Sequence of chain 1.A:
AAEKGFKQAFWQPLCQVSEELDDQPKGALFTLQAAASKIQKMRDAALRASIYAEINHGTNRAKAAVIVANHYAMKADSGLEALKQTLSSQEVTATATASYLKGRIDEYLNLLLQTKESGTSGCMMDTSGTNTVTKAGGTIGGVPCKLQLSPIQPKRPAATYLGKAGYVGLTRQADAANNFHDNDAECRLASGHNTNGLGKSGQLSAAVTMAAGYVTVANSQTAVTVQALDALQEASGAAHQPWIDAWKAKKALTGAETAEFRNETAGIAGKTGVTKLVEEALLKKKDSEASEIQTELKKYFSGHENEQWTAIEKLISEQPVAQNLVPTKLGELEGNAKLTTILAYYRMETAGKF

Binding-site contacts:
Ligand atom C1 contacts residue TYR72 of chain 1.A at 3.8 Å (hydrophobic).
Ligand atom C8 contacts residue GLU313 of chain 1.A at 3.8 Å.
Ligand atom C4 contacts residue GLY335 of chain 1.A at 3.6 Å.
Ligand atom O3 contacts residue LYS41 of chain 1.A at 3.7 Å.
Ligand atom C7 contacts residue SER317 of chain 1.A at 3.8 Å.
Ligand atom N2 contacts residue MET42 of chain 1.A at 3.7 Å.
Ligand atom C1 contacts residue GLY335 of chain 1.A at 4.0 Å.
Ligand atom C2 contacts residue ASN263 of chain 1.A at 2.5 Å.
Ligand atom C7 contacts residue LYS41 of chain 1.A at 3.9 Å.
Ligand atom C8 contacts residue LYS41 of chain 1.A at 3.8 Å.
Ligand atom C3 contacts residue ASN263 of chain 1.A at 3.8 Å.
Ligand atom C5 contacts residue GLY335 of chain 1.A at 3.5 Å.
Ligand atom C8 contacts residue SER317 of chain 1.A at 3.7 Å.
Ligand atom C6 contacts residue GLY335 of chain 1.A at 3.8 Å.
Ligand atom O5 contacts residue ASN263 of chain 1.A at 2.2 Å (h-bond).
Ligand atom O7 contacts residue LYS41 of chain 1.A at 3.9 Å.
Ligand atom O5 contacts residue TYR72 of chain 1.A at 3.4 Å (h-bond).
Ligand atom C5 contacts residue ASN263 of chain 1.A at 3.5 Å.
Ligand atom C7 contacts residue ASN263 of chain 1.A at 3.8 Å.
Ligand atom C6 contacts residue GLU313 of chain 1.A at 3.6 Å.
Ligand atom C3 contacts residue SER317 of chain 1.A at 3.8 Å.
Ligand atom O6 contacts residue GLU336 of chain 1.A at 3.8 Å.
Ligand atom O5 contacts residue GLY335 of chain 1.A at 3.0 Å (h-bond).
Ligand atom C2 contacts residue ARG48 of chain 1.A at 3.5 Å.
Ligand atom O6 contacts residue GLY335 of chain 1.A at 3.1 Å (h-bond).
Ligand atom C1 contacts residue ASN263 of chain 1.A at 1.4 Å.
Ligand atom C7 contacts residue ARG48 of chain 1.A at 3.8 Å.
Ligand atom N2 contacts residue SER317 of chain 1.A at 3.5 Å (h-bond).
Ligand atom O2 contacts residue GLY335 of chain 1.A at 3.2 Å (h-bond).
Ligand atom C8 contacts residue LYS38 of chain 1.A at 3.8 Å.
Ligand atom C5 contacts residue TYR72 of chain 1.A at 3.4 Å (hydrophobic).
Ligand atom C8 contacts residue MET42 of chain 1.A at 4.0 Å (hydrophobic).
Ligand atom O3 contacts residue GLY335 of chain 1.A at 3.4 Å.
Ligand atom O7 contacts residue ALA45 of chain 1.A at 3.4 Å.
Ligand atom O2 contacts residue SER317 of chain 1.A at 4.0 Å.
Ligand atom N2 contacts residue ASN263 of chain 1.A at 3.1 Å (h-bond).
Ligand atom O3 contacts residue SER317 of chain 1.A at 2.9 Å (h-bond).
Ligand atom O7 contacts residue ARG48 of chain 1.A at 2.8 Å (salt-bridge).
Ligand atom C4 contacts residue GLY335 of chain 1.A at 4.0 Å.
Ligand atom C6 contacts residue TYR72 of chain 1.A at 3.6 Å (hydrophobic).

This protein binds this small molecule.
Small molecule (SMILES): CC(=O)N[C@H]1[C@H](O[C@H]2[C@H](O)[C@@H](NC(C)=O)CO[C@@H]2CO)O[C@H](CO)[C@@H](O[C@@H]2O[C@H](CO)[C@@H](O)[C@H](O)[C@@H]2O)[C@@H]1O